Sequence of chain 3.A:
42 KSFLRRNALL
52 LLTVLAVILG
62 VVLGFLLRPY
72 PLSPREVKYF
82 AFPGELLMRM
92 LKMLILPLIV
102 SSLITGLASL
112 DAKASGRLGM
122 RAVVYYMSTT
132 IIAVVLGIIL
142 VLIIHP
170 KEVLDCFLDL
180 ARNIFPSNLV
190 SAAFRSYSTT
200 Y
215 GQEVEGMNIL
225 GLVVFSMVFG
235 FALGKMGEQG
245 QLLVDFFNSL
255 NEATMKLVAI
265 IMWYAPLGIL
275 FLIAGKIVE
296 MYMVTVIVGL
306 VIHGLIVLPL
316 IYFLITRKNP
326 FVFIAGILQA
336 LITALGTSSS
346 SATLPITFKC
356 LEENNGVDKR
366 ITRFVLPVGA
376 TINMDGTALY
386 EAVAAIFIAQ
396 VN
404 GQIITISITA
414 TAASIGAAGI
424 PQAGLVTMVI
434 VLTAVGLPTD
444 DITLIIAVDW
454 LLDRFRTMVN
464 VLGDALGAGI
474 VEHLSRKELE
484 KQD

Binding-site contacts:
Ligand atom N1 contacts residue VAL373 of chain 3.A at 3.5 Å.
Ligand atom C12 contacts residue MET231 of chain 3.A at 3.7 Å (hydrophobic).
Ligand atom N1 contacts residue TYR127 of chain 3.A at 3.3 Å.
Ligand atom C11 contacts residue SER116 of chain 3.A at 3.9 Å.
Ligand atom C2 contacts residue VAL373 of chain 3.A at 3.6 Å (hydrophobic).
Ligand atom C18 contacts residue GLY117 of chain 3.A at 3.4 Å.
Ligand atom C5 contacts residue VAL373 of chain 3.A at 3.9 Å (hydrophobic).
Ligand atom C16 contacts residue ALA123 of chain 3.A at 3.9 Å (hydrophobic).
Ligand atom N contacts residue VAL373 of chain 3.A at 3.7 Å.
Ligand atom O2 contacts residue MET231 of chain 3.A at 3.7 Å.
Ligand atom N contacts residue PHE369 of chain 3.A at 2.8 Å (h-bond).
Ligand atom C8 contacts residue GLY120 of chain 3.A at 3.9 Å.
Ligand atom C2 contacts residue ILE377 of chain 3.A at 3.9 Å (hydrophobic).
Ligand atom N1 contacts residue ALA123 of chain 3.A at 3.6 Å.
Ligand atom C12 contacts residue LEU108 of chain 3.A at 3.8 Å (hydrophobic).
Ligand atom C25 contacts residue MET231 of chain 3.A at 3.7 Å (hydrophobic).
Ligand atom C9 contacts residue GLY120 of chain 3.A at 4.0 Å.
Ligand atom C3 contacts residue VAL373 of chain 3.A at 3.8 Å (hydrophobic).
Ligand atom C4 contacts residue VAL373 of chain 3.A at 3.9 Å (hydrophobic).
Ligand atom N1 contacts residue PHE369 of chain 3.A at 3.5 Å (h-bond).
Ligand atom N contacts residue LEU104 of chain 3.A at 3.9 Å.
Ligand atom C5 contacts residue MET231 of chain 3.A at 3.5 Å (hydrophobic).
Ligand atom C18 contacts residue SER116 of chain 3.A at 3.7 Å.
Ligand atom C6 contacts residue MET231 of chain 3.A at 3.6 Å (hydrophobic).
Ligand atom C19 contacts residue PHE235 of chain 3.A at 4.0 Å (hydrophobic).
Ligand atom C6 contacts residue VAL373 of chain 3.A at 3.7 Å (hydrophobic).
Ligand atom C12 contacts residue PHE369 of chain 3.A at 4.0 Å (hydrophobic).
Ligand atom O contacts residue ILE377 of chain 3.A at 3.8 Å.
Ligand atom C16 contacts residue PHE369 of chain 3.A at 3.6 Å (hydrophobic).
Ligand atom C16 contacts residue VAL373 of chain 3.A at 3.7 Å (hydrophobic).
Ligand atom C14 contacts residue VAL373 of chain 3.A at 4.0 Å (hydrophobic).
Ligand atom C19 contacts residue GLY117 of chain 3.A at 4.0 Å.
Ligand atom C13 contacts residue MET231 of chain 3.A at 3.6 Å (hydrophobic).
Ligand atom C20 contacts residue PHE235 of chain 3.A at 3.8 Å (hydrophobic).
Ligand atom C1 contacts residue VAL373 of chain 3.A at 3.6 Å (hydrophobic).
Ligand atom C23 contacts residue VAL232 of chain 3.A at 3.8 Å (hydrophobic).
Ligand atom C3 contacts residue VAL124 of chain 3.A at 3.6 Å (hydrophobic).
Ligand atom C13 contacts residue PHE369 of chain 3.A at 3.7 Å (hydrophobic).
Ligand atom O2 contacts residue PHE369 of chain 3.A at 3.2 Å.
Ligand atom C14 contacts residue PHE369 of chain 3.A at 3.5 Å (hydrophobic).

This small molecule binds to this protein.
Small molecule (SMILES): COc1ccc(C2C(C#N)=C(N)OC3=C2C(=O)C[C@@H](c2cccc4ccccc24)C3)cc1